A protein and the small-molecule ligand that binds it are described below.
Small molecule (SMILES): CC(=O)N[C@H]1[C@H]([C@H](O)[C@H](O)CO)O[C@@](O)(C(=O)O)C[C@@H]1O

Sequence of chain 1.E:
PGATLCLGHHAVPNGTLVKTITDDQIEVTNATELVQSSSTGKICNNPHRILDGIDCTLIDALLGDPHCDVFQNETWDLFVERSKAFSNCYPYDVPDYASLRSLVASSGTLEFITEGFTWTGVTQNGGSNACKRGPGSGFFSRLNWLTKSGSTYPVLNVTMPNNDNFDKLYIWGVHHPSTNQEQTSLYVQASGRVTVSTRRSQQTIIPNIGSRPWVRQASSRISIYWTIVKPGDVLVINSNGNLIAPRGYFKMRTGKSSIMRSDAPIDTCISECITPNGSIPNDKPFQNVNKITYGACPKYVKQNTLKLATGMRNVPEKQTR

Binding-site contacts:
Ligand atom C10 contacts residue LEU188 of chain 1.E at 4.4 Å (hydrophobic).
Ligand atom C4 contacts residue GLY129 of chain 1.E at 3.4 Å.
Ligand atom O8 contacts residue TYR92 of chain 1.E at 3.6 Å.
Ligand atom C10 contacts residue GLY129 of chain 1.E at 3.9 Å.
Ligand atom C6 contacts residue GLY129 of chain 1.E at 3.9 Å.
Ligand atom O8 contacts residue TRP147 of chain 1.E at 3.8 Å.
Ligand atom O1B contacts residue SER130 of chain 1.E at 3.1 Å (h-bond).
Ligand atom O9 contacts residue HIS177 of chain 1.E at 3.8 Å.
Ligand atom O1A contacts residue ASN131 of chain 1.E at 2.8 Å (h-bond).
Ligand atom C5 contacts residue GLY129 of chain 1.E at 3.5 Å.
Ligand atom C8 contacts residue TRP147 of chain 1.E at 4.0 Å (hydrophobic).
Ligand atom C9 contacts residue HIS177 of chain 1.E at 4.0 Å.
Ligand atom N5 contacts residue GLY129 of chain 1.E at 2.9 Å (h-bond).
Ligand atom C9 contacts residue TYR92 of chain 1.E at 3.6 Å (hydrophobic).
Ligand atom O10 contacts residue THR149 of chain 1.E at 4.3 Å.
Ligand atom O9 contacts residue SER222 of chain 1.E at 3.7 Å.
Ligand atom C11 contacts residue GLY129 of chain 1.E at 3.9 Å.
Ligand atom C9 contacts residue GLU184 of chain 1.E at 3.4 Å.
Ligand atom O1A contacts residue SER130 of chain 1.E at 3.5 Å.
Ligand atom O10 contacts residue LEU188 of chain 1.E at 3.2 Å.
Ligand atom O9 contacts residue GLU184 of chain 1.E at 2.7 Å (salt-bridge).
Ligand atom O7 contacts residue LEU188 of chain 1.E at 3.4 Å.
Ligand atom O9 contacts residue TRP147 of chain 1.E at 4.4 Å.
Ligand atom C11 contacts residue GLY128 of chain 1.E at 3.5 Å.
Ligand atom C1 contacts residue ASN131 of chain 1.E at 3.8 Å.
Ligand atom C11 contacts residue THR149 of chain 1.E at 4.0 Å.
Ligand atom C9 contacts residue TRP147 of chain 1.E at 3.9 Å (hydrophobic).
Ligand atom O8 contacts residue SER130 of chain 1.E at 4.2 Å.
Ligand atom O4 contacts residue GLY129 of chain 1.E at 3.8 Å.
Ligand atom C7 contacts residue TRP147 of chain 1.E at 3.8 Å (hydrophobic).
Ligand atom O1B contacts residue ASN131 of chain 1.E at 4.0 Å.
Ligand atom C9 contacts residue LEU188 of chain 1.E at 3.8 Å (hydrophobic).
Ligand atom C11 contacts residue TRP147 of chain 1.E at 4.1 Å (hydrophobic).
Ligand atom C1 contacts residue SER130 of chain 1.E at 3.8 Å.
Ligand atom O9 contacts residue TYR92 of chain 1.E at 2.7 Å (h-bond).
Ligand atom C8 contacts residue TYR92 of chain 1.E at 4.3 Å (hydrophobic).